A protein and the small-molecule ligand that binds it are described below.
Small molecule (SMILES): CC(=O)N[C@H]1[C@H](O[C@H]2[C@H](O)[C@@H](NC(C)=O)CO[C@@H]2CO)O[C@H](CO)[C@@H](O)[C@@H]1O

Sequence of chain 1.A:
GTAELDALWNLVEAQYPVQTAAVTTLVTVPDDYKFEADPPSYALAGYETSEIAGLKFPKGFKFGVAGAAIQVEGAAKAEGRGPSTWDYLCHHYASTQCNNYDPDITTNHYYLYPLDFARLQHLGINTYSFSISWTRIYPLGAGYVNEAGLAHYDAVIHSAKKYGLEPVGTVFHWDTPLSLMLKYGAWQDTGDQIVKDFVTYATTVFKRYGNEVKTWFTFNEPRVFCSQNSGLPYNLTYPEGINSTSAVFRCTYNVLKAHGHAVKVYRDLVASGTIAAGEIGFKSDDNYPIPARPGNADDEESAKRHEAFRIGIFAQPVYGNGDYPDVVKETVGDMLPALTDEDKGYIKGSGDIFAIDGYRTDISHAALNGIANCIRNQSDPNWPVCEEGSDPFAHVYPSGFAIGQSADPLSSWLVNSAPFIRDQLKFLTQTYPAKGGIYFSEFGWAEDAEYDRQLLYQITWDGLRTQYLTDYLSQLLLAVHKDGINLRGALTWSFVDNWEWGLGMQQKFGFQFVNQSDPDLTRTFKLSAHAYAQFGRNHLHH

Binding-site contacts:
Ligand atom O6 contacts residue SER411 of chain 1.A at 4.2 Å.
Ligand atom C7 contacts residue ASN409 of chain 1.A at 3.2 Å.
Ligand atom C6 contacts residue SER411 of chain 1.A at 3.4 Å.
Ligand atom O6 contacts residue PRO413 of chain 1.A at 3.7 Å.
Ligand atom N2 contacts residue ASN409 of chain 1.A at 2.7 Å (h-bond).
Ligand atom C5 contacts residue SER411 of chain 1.A at 3.9 Å.
Ligand atom C3 contacts residue ASN409 of chain 1.A at 3.6 Å.
Ligand atom C6 contacts residue PRO413 of chain 1.A at 4.2 Å (hydrophobic).
Ligand atom C4 contacts residue ASN409 of chain 1.A at 4.0 Å.
Ligand atom C6 contacts residue ASP412 of chain 1.A at 4.5 Å.
Ligand atom C2 contacts residue ASN409 of chain 1.A at 2.2 Å.
Ligand atom O5 contacts residue ASN409 of chain 1.A at 2.3 Å (h-bond).
Ligand atom O5 contacts residue SER411 of chain 1.A at 3.7 Å.
Ligand atom C1 contacts residue ASN409 of chain 1.A at 1.3 Å.
Ligand atom C8 contacts residue ASN409 of chain 1.A at 3.5 Å.
Ligand atom C5 contacts residue ASN409 of chain 1.A at 3.5 Å.
Ligand atom C1 contacts residue ASP412 of chain 1.A at 4.1 Å.
Ligand atom O7 contacts residue ASN409 of chain 1.A at 3.9 Å.
Ligand atom C1 contacts residue SER411 of chain 1.A at 4.1 Å.
Ligand atom O5 contacts residue ASP412 of chain 1.A at 3.6 Å.